Binding-site contacts:
Ligand atom O3' contacts residue GLN161 of chain 1.A at 3.5 Å (h-bond).
Ligand atom C5' contacts residue TRP30 of chain 1.A at 4.5 Å (hydrophobic).
Ligand atom O2 contacts residue TRP30 of chain 1.A at 4.4 Å.
Ligand atom N3 contacts residue ALA21 of chain 1.A at 4.0 Å.
Ligand atom O3' contacts residue TRP30 of chain 1.A at 4.3 Å.
Ligand atom C6 contacts residue GLN22 of chain 1.A at 3.5 Å.
Ligand atom O2 contacts residue GLU33 of chain 1.A at 4.0 Å.
Ligand atom C3' contacts residue GLN161 of chain 1.A at 4.3 Å.
Ligand atom O4' contacts residue TRP30 of chain 1.A at 3.5 Å (h-bond).
Ligand atom C3' contacts residue TRP30 of chain 1.A at 4.4 Å (hydrophobic).
Ligand atom C4' contacts residue GLN22 of chain 1.A at 4.2 Å.
Ligand atom C4' contacts residue TRP30 of chain 1.A at 3.7 Å (hydrophobic).
Ligand atom O5' contacts residue LYS155 of chain 1.A at 3.2 Å (salt-bridge).
Ligand atom C2 contacts residue ALA21 of chain 1.A at 3.9 Å (hydrophobic).
Ligand atom C4 contacts residue GLN22 of chain 1.A at 4.4 Å.
Ligand atom O4' contacts residue ALA21 of chain 1.A at 3.5 Å (h-bond).
Ligand atom O4' contacts residue GLN22 of chain 1.A at 3.3 Å.
Ligand atom C2' contacts residue TRP30 of chain 1.A at 3.7 Å (hydrophobic).
Ligand atom C1' contacts residue GLN22 of chain 1.A at 4.3 Å.
Ligand atom C5' contacts residue LYS155 of chain 1.A at 3.8 Å.
Ligand atom C4' contacts residue GLN161 of chain 1.A at 3.9 Å.
Ligand atom O3' contacts residue ASP165 of chain 1.A at 3.5 Å (salt-bridge).
Ligand atom C1' contacts residue ALA21 of chain 1.A at 3.5 Å (hydrophobic).
Ligand atom N1 contacts residue ALA21 of chain 1.A at 4.0 Å.
Ligand atom N1 contacts residue GLN22 of chain 1.A at 4.0 Å.
Ligand atom O5' contacts residue GLN22 of chain 1.A at 3.4 Å (h-bond).
Ligand atom O2 contacts residue ALA21 of chain 1.A at 3.7 Å.
Ligand atom C5 contacts residue GLN22 of chain 1.A at 3.8 Å.
Ligand atom C5' contacts residue GLN22 of chain 1.A at 4.0 Å.
Ligand atom C5' contacts residue GLN161 of chain 1.A at 3.5 Å.
Ligand atom C1' contacts residue TRP30 of chain 1.A at 3.5 Å (hydrophobic).

Sequence of chain 1.A:
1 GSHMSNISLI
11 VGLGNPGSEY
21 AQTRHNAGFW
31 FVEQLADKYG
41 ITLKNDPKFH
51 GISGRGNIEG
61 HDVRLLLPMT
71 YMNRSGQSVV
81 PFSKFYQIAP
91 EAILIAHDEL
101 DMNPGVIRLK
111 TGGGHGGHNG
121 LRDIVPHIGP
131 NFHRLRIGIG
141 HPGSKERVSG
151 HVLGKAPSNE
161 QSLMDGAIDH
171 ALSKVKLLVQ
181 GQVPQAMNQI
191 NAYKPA

The small molecule below binds the protein below.
Small molecule (SMILES): Nc1ccn([C@@H]2O[C@H](CO)[C@@H](O)[C@@H]2O)c(=O)n1